Sequence of chain 1.G:
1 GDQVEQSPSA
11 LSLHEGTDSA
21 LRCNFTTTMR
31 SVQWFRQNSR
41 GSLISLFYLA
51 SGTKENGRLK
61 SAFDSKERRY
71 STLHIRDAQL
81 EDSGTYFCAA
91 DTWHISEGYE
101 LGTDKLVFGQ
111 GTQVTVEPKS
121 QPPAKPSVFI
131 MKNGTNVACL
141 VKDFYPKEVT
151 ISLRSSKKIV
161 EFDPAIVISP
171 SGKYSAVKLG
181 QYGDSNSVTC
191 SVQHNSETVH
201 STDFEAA

Sequence of chain 1.E:
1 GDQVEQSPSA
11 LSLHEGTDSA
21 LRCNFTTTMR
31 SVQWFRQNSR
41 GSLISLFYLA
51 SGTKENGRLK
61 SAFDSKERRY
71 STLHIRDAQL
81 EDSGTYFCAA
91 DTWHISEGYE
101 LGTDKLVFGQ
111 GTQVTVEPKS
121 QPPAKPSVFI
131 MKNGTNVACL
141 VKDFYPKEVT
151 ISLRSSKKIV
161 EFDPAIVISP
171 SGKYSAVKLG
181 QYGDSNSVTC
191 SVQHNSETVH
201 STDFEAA

Binding-site contacts:
Ligand atom N2 contacts residue ASN24 of chain 1.E at 2.1 Å (h-bond).
Ligand atom C2 contacts residue ASN24 of chain 1.E at 2.2 Å.
Ligand atom C2 contacts residue ASP18 of chain 1.G at 4.4 Å.
Ligand atom O4 contacts residue ASP18 of chain 1.G at 3.7 Å.
Ligand atom C7 contacts residue ASP18 of chain 1.G at 4.4 Å.
Ligand atom C1 contacts residue ASP18 of chain 1.G at 4.2 Å.
Ligand atom O5 contacts residue TYR70 of chain 1.E at 3.4 Å.
Ligand atom O1 contacts residue ASP18 of chain 1.G at 3.9 Å.
Ligand atom O5 contacts residue ASN24 of chain 1.E at 3.0 Å (h-bond).
Ligand atom C7 contacts residue ARG22 of chain 1.E at 2.8 Å.
Ligand atom C5 contacts residue TYR70 of chain 1.E at 3.5 Å (hydrophobic).
Ligand atom O7 contacts residue ASN24 of chain 1.E at 3.6 Å (h-bond).
Ligand atom C1 contacts residue ASN24 of chain 1.E at 1.7 Å.
Ligand atom C4 contacts residue ASN24 of chain 1.E at 4.4 Å.
Ligand atom O7 contacts residue ASP18 of chain 1.G at 3.4 Å (salt-bridge).
Ligand atom C3 contacts residue ASP18 of chain 1.G at 4.2 Å.
Ligand atom C5 contacts residue ASN24 of chain 1.E at 4.0 Å.
Ligand atom O4 contacts residue ARG22 of chain 1.E at 4.0 Å.
Ligand atom C6 contacts residue TYR70 of chain 1.E at 3.4 Å (hydrophobic).
Ligand atom O1 contacts residue ASN24 of chain 1.E at 2.1 Å (h-bond).
Ligand atom N2 contacts residue ARG22 of chain 1.E at 3.7 Å.
Ligand atom C7 contacts residue GLU5 of chain 1.E at 4.2 Å.
Ligand atom C8 contacts residue GLU5 of chain 1.E at 2.8 Å.
Ligand atom O6 contacts residue TYR70 of chain 1.E at 4.3 Å.
Ligand atom C2 contacts residue ARG22 of chain 1.E at 4.3 Å.
Ligand atom C8 contacts residue ASN24 of chain 1.E at 3.8 Å.
Ligand atom C1 contacts residue TYR70 of chain 1.E at 4.0 Å (hydrophobic).
Ligand atom C7 contacts residue ASN24 of chain 1.E at 2.9 Å.
Ligand atom O7 contacts residue TYR70 of chain 1.E at 4.4 Å.
Ligand atom C3 contacts residue ASN24 of chain 1.E at 3.6 Å.
Ligand atom C8 contacts residue ARG22 of chain 1.E at 3.8 Å.
Ligand atom O1 contacts residue TYR70 of chain 1.E at 3.5 Å.
Ligand atom O7 contacts residue ARG22 of chain 1.E at 1.7 Å (salt-bridge).

The protein below binds the small molecule below.
Small molecule (SMILES): CC(=O)N[C@@H]1[C@@H](O)[C@H](O[C@@]2(O)O[C@H](CO)[C@@H](O)[C@H](O)[C@H]2NC(C)=O)[C@@H](CO)O[C@@H]1O